Sequence of chain 1.A:
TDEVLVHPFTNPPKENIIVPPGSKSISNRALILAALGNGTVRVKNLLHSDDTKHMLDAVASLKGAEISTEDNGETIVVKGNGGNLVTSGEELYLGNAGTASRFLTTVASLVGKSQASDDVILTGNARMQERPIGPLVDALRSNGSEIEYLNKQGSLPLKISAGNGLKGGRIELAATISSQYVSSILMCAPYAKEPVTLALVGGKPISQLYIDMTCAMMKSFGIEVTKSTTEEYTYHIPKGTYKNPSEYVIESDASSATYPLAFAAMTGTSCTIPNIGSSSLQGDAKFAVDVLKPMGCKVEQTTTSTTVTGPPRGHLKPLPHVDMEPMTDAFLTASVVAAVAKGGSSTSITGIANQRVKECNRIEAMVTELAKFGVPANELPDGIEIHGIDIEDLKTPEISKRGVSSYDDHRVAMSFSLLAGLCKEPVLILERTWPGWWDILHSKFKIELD

The protein below binds the small molecule below.
Small molecule (SMILES): O=C(O)C1=C[C@@H](OP(=O)(O)O)[C@@H](O)[C@H](O)C1

Binding-site contacts:
Ligand atom C6 contacts residue SER25 of chain 1.A at 3.6 Å.
Ligand atom O5 contacts residue GLN180 of chain 1.A at 3.5 Å.
Ligand atom C5 contacts residue GLN180 of chain 1.A at 3.9 Å.
Ligand atom O5 contacts residue TYR210 of chain 1.A at 4.1 Å.
Ligand atom O7 contacts residue SER207 of chain 1.A at 3.0 Å (h-bond).
Ligand atom C3 contacts residue TYR210 of chain 1.A at 4.0 Å (hydrophobic).
Ligand atom C4 contacts residue TYR210 of chain 1.A at 4.0 Å (hydrophobic).
Ligand atom O1 contacts residue GLN180 of chain 1.A at 3.0 Å (h-bond).
Ligand atom C2 contacts residue TYR210 of chain 1.A at 3.5 Å (hydrophobic).
Ligand atom O4 contacts residue SER25 of chain 1.A at 2.6 Å (h-bond).
Ligand atom C1 contacts residue GLN180 of chain 1.A at 4.1 Å.
Ligand atom P1 contacts residue SER179 of chain 1.A at 3.9 Å.
Ligand atom O4 contacts residue TYR210 of chain 1.A at 3.9 Å.
Ligand atom O1 contacts residue SER178 of chain 1.A at 4.1 Å.
Ligand atom O4 contacts residue ARG29 of chain 1.A at 2.8 Å (salt-bridge).
Ligand atom C7 contacts residue ARG29 of chain 1.A at 3.4 Å.
Ligand atom P1 contacts residue GLN180 of chain 1.A at 4.0 Å.
Ligand atom C7 contacts residue TYR210 of chain 1.A at 3.6 Å (hydrophobic).
Ligand atom P1 contacts residue SER178 of chain 1.A at 3.6 Å.
Ligand atom O1 contacts residue SER179 of chain 1.A at 4.0 Å.
Ligand atom C7 contacts residue GLN180 of chain 1.A at 4.1 Å.
Ligand atom C6 contacts residue GLN180 of chain 1.A at 4.1 Å.
Ligand atom O8 contacts residue GLN180 of chain 1.A at 3.7 Å.
Ligand atom P1 contacts residue SER207 of chain 1.A at 3.6 Å.
Ligand atom O6 contacts residue SER179 of chain 1.A at 2.7 Å (h-bond).
Ligand atom O8 contacts residue SER178 of chain 1.A at 2.6 Å (h-bond).
Ligand atom C6 contacts residue TYR210 of chain 1.A at 4.0 Å (hydrophobic).
Ligand atom C1 contacts residue TYR210 of chain 1.A at 3.5 Å (hydrophobic).
Ligand atom C3 contacts residue SER207 of chain 1.A at 4.0 Å.
Ligand atom O6 contacts residue SER178 of chain 1.A at 3.7 Å.
Ligand atom O6 contacts residue GLN180 of chain 1.A at 4.2 Å.
Ligand atom C2 contacts residue SER179 of chain 1.A at 3.5 Å.
Ligand atom O6 contacts residue SER207 of chain 1.A at 3.0 Å (h-bond).
Ligand atom C3 contacts residue GLN180 of chain 1.A at 3.9 Å.
Ligand atom O5 contacts residue ARG29 of chain 1.A at 2.8 Å (salt-bridge).
Ligand atom C3 contacts residue SER179 of chain 1.A at 3.9 Å.
Ligand atom C7 contacts residue SER25 of chain 1.A at 3.5 Å.
Ligand atom C2 contacts residue GLN180 of chain 1.A at 3.9 Å.
Ligand atom C1 contacts residue SER25 of chain 1.A at 3.8 Å.
Ligand atom O8 contacts residue SER179 of chain 1.A at 4.0 Å.